Binding-site contacts:
Ligand atom N15 contacts residue TYR255 of chain 1.C at 3.7 Å.
Ligand atom N13 contacts residue TYR255 of chain 1.C at 3.2 Å.
Ligand atom N15 contacts residue ASP239 of chain 1.C at 2.6 Å (salt-bridge).
Ligand atom N15 contacts residue GLN226 of chain 1.C at 2.7 Å (h-bond).
Ligand atom N06 contacts residue CYS228 of chain 1.C at 4.2 Å.
Ligand atom C05 contacts residue ASP239 of chain 1.C at 3.6 Å.
Ligand atom C02 contacts residue TYR273 of chain 1.C at 3.8 Å (hydrophobic).
Ligand atom N06 contacts residue ASP239 of chain 1.C at 4.2 Å.
Ligand atom N13 contacts residue ASP239 of chain 1.C at 2.6 Å (salt-bridge).
Ligand atom C05 contacts residue TYR273 of chain 1.C at 3.5 Å (hydrophobic).
Ligand atom N08 contacts residue CYS228 of chain 1.C at 4.1 Å.
Ligand atom O18 contacts residue TYR255 of chain 1.C at 2.6 Å (h-bond).
Ligand atom C16 contacts residue SER159 of chain 1.C at 4.1 Å.
Ligand atom C19 contacts residue SER159 of chain 1.C at 3.9 Å.
Ligand atom N15 contacts residue MET241 of chain 1.C at 3.7 Å.
Ligand atom C14 contacts residue TYR255 of chain 1.C at 3.8 Å (hydrophobic).
Ligand atom O18 contacts residue SER159 of chain 1.C at 3.1 Å (h-bond).
Ligand atom O01 contacts residue TYR273 of chain 1.C at 3.6 Å.
Ligand atom N13 contacts residue TYR273 of chain 1.C at 3.9 Å.
Ligand atom N11 contacts residue CYS228 of chain 1.C at 4.2 Å.
Ligand atom O03 contacts residue TYR273 of chain 1.C at 3.8 Å.
Ligand atom C12 contacts residue GLN226 of chain 1.C at 3.2 Å.
Ligand atom C16 contacts residue TYR255 of chain 1.C at 3.7 Å (hydrophobic).
Ligand atom N21 contacts residue TYR273 of chain 1.C at 4.2 Å.
Ligand atom N08 contacts residue ASN216 of chain 1.C at 4.0 Å.
Ligand atom N15 contacts residue CYS228 of chain 1.C at 3.2 Å.
Ligand atom N11 contacts residue GLN226 of chain 1.C at 3.2 Å (h-bond).
Ligand atom O17 contacts residue VAL276 of chain 1.C at 3.7 Å.
Ligand atom C14 contacts residue ASP239 of chain 1.C at 3.6 Å.
Ligand atom C20 contacts residue PHE165 of chain 1.C at 3.9 Å (hydrophobic).
Ligand atom C04 contacts residue TYR273 of chain 1.C at 3.6 Å (hydrophobic).
Ligand atom O17 contacts residue TYR255 of chain 1.C at 3.9 Å.
Ligand atom C12 contacts residue ASP239 of chain 1.C at 3.4 Å.
Ligand atom C12 contacts residue TYR255 of chain 1.C at 3.5 Å (hydrophobic).
Ligand atom C07 contacts residue CYS228 of chain 1.C at 4.2 Å (hydrophobic).
Ligand atom O01 contacts residue VAL276 of chain 1.C at 3.7 Å.
Ligand atom O01 contacts residue ASP272 of chain 1.C at 3.6 Å.
Ligand atom O18 contacts residue MET241 of chain 1.C at 4.1 Å.
Ligand atom C12 contacts residue CYS228 of chain 1.C at 3.8 Å (hydrophobic).
Ligand atom C14 contacts residue TYR273 of chain 1.C at 3.8 Å (hydrophobic).

The protein below binds the small molecule below.
Small molecule (SMILES): NC(=O)OC[C@@H]1N=C(N)N2CCC(O)(O)[C@@]23N=C(N)N[C@@H]13

Sequence of chain 1.C:
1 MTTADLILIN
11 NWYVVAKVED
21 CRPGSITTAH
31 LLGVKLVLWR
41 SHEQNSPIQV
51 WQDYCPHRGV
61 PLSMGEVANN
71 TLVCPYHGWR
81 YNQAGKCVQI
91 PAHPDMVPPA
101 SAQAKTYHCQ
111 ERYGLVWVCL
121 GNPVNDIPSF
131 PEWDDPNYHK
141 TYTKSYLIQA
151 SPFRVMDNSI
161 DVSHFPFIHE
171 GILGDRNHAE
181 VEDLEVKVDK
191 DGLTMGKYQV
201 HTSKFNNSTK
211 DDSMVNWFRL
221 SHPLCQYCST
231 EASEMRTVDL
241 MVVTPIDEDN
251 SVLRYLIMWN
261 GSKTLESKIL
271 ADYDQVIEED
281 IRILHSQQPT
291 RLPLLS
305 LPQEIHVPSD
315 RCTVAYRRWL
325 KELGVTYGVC